Sequence of chain 1.B:
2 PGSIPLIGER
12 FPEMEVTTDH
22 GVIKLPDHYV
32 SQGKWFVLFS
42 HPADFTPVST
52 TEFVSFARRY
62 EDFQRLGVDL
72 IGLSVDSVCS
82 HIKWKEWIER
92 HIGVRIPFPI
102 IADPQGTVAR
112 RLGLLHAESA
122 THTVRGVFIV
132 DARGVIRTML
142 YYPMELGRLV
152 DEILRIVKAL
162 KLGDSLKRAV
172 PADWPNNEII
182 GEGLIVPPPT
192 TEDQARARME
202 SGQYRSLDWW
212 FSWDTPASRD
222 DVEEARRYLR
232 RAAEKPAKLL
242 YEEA

The protein below binds the small molecule below.
Small molecule (SMILES): CC(=O)c1ccc2ccccc2c1

Sequence of chain 1.F:
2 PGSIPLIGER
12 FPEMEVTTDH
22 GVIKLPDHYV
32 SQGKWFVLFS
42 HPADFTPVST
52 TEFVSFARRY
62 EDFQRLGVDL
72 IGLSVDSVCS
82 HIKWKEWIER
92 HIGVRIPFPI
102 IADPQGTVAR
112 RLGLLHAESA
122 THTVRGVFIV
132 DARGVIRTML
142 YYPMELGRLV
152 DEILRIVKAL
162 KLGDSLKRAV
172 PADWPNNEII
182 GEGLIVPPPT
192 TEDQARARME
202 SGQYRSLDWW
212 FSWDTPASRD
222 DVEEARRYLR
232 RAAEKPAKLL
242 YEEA

Sequence of chain 1.A:
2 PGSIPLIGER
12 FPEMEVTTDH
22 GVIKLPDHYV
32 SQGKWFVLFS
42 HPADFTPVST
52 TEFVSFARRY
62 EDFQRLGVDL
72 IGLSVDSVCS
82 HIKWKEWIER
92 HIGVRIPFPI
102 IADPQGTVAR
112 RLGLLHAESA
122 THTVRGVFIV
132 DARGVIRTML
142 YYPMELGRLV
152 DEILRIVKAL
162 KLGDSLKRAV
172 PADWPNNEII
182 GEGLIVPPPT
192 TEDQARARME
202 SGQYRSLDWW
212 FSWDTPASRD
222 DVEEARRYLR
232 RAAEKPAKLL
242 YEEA

Binding-site contacts:
Ligand atom C6 contacts residue HIS123 of chain 1.A at 3.3 Å.
Ligand atom C10 contacts residue CIT1 of chain 1.L at 2.7 Å.
Ligand atom C7 contacts residue ALA44 of chain 1.A at 4.4 Å (hydrophobic).
Ligand atom O1 contacts residue VAL79 of chain 1.F at 3.6 Å.
Ligand atom C4 contacts residue HIS123 of chain 1.A at 3.8 Å.
Ligand atom C2 contacts residue ALA44 of chain 1.A at 4.3 Å (hydrophobic).
Ligand atom C7 contacts residue THR47 of chain 1.A at 4.5 Å.
Ligand atom C12 contacts residue MET145 of chain 1.A at 3.8 Å (hydrophobic).
Ligand atom O1 contacts residue SER78 of chain 1.F at 3.2 Å.
Ligand atom C2 contacts residue SER78 of chain 1.F at 4.3 Å.
Ligand atom C3 contacts residue CYS80 of chain 1.F at 4.2 Å (hydrophobic).
Ligand atom C11 contacts residue SER120 of chain 1.A at 4.3 Å.
Ligand atom C9 contacts residue PRO43 of chain 1.A at 3.5 Å (hydrophobic).
Ligand atom C7 contacts residue CIT1 of chain 1.L at 4.1 Å.
Ligand atom C5 contacts residue THR47 of chain 1.A at 3.7 Å.
Ligand atom C10 contacts residue PRO43 of chain 1.A at 3.4 Å (hydrophobic).
Ligand atom C12 contacts residue SER120 of chain 1.A at 4.3 Å.
Ligand atom C12 contacts residue HIS123 of chain 1.A at 4.1 Å.
Ligand atom C1 contacts residue PRO190 of chain 1.B at 4.4 Å (hydrophobic).
Ligand atom O1 contacts residue ALA44 of chain 1.A at 4.0 Å.
Ligand atom C3 contacts residue ALA44 of chain 1.A at 4.2 Å (hydrophobic).
Ligand atom C2 contacts residue CYS80 of chain 1.F at 2.9 Å (hydrophobic).
Ligand atom C4 contacts residue VAL79 of chain 1.F at 4.2 Å (hydrophobic).
Ligand atom C9 contacts residue CIT1 of chain 1.L at 3.1 Å.
Ligand atom O1 contacts residue CYS80 of chain 1.F at 3.0 Å (h-bond).
Ligand atom C9 contacts residue THR47 of chain 1.A at 4.3 Å.
Ligand atom C10 contacts residue MET145 of chain 1.A at 4.0 Å (hydrophobic).
Ligand atom C5 contacts residue ALA44 of chain 1.A at 3.8 Å (hydrophobic).
Ligand atom C8 contacts residue HIS123 of chain 1.A at 3.6 Å.
Ligand atom C12 contacts residue PRO43 of chain 1.A at 4.2 Å (hydrophobic).
Ligand atom C7 contacts residue PRO43 of chain 1.A at 4.4 Å (hydrophobic).
Ligand atom C12 contacts residue CIT1 of chain 1.L at 3.5 Å.
Ligand atom C1 contacts residue CYS80 of chain 1.F at 1.8 Å (hydrophobic).
Ligand atom C2 contacts residue VAL79 of chain 1.F at 4.3 Å (hydrophobic).
Ligand atom C11 contacts residue HIS123 of chain 1.A at 3.5 Å.